Sequence of chain 1.A:
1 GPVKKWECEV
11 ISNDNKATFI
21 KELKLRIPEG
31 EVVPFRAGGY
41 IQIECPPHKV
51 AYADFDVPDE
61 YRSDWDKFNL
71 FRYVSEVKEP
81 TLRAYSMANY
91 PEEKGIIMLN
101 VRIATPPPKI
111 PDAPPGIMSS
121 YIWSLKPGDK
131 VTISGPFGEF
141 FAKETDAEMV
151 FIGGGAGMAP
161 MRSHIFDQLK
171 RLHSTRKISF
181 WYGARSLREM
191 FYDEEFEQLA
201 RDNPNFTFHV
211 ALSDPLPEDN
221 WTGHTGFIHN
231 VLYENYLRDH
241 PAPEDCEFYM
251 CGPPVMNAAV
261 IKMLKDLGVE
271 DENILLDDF

A small-molecule ligand and the protein it binds are described below.
Small molecule (SMILES): CC(=O)Nc1c(F)cccc1F

Binding-site contacts:
Ligand atom F1 contacts residue PRO253 of chain 1.A at 3.1 Å.
Ligand atom C7 contacts residue ALA184 of chain 1.A at 4.0 Å (hydrophobic).
Ligand atom C6 contacts residue GLY183 of chain 1.A at 4.1 Å.
Ligand atom F2 contacts residue SER213 of chain 1.A at 3.1 Å.
Ligand atom F2 contacts residue PHE227 of chain 1.A at 3.0 Å.
Ligand atom C2 contacts residue PHE227 of chain 1.A at 3.5 Å (hydrophobic).
Ligand atom C7 contacts residue SER213 of chain 1.A at 3.4 Å.
Ligand atom O1 contacts residue PHE227 of chain 1.A at 4.0 Å.
Ligand atom C5 contacts residue GLY183 of chain 1.A at 4.2 Å.
Ligand atom C4 contacts residue MET256 of chain 1.A at 3.8 Å (hydrophobic).
Ligand atom C1 contacts residue VAL255 of chain 1.A at 3.9 Å (hydrophobic).
Ligand atom C5 contacts residue PRO253 of chain 1.A at 4.1 Å (hydrophobic).
Ligand atom C3 contacts residue PHE227 of chain 1.A at 4.2 Å (hydrophobic).
Ligand atom C1 contacts residue MET256 of chain 1.A at 4.4 Å (hydrophobic).
Ligand atom O1 contacts residue MET256 of chain 1.A at 3.8 Å.
Ligand atom C1 contacts residue PHE227 of chain 1.A at 3.7 Å (hydrophobic).
Ligand atom F1 contacts residue MET256 of chain 1.A at 3.4 Å.
Ligand atom C7 contacts residue ARG185 of chain 1.A at 4.1 Å.
Ligand atom O1 contacts residue ILE228 of chain 1.A at 4.5 Å.
Ligand atom C4 contacts residue PRO253 of chain 1.A at 4.0 Å (hydrophobic).
Ligand atom C8 contacts residue PHE227 of chain 1.A at 4.0 Å (hydrophobic).
Ligand atom C5 contacts residue MET256 of chain 1.A at 3.8 Å (hydrophobic).
Ligand atom C2 contacts residue MET256 of chain 1.A at 4.4 Å (hydrophobic).
Ligand atom C6 contacts residue ARG185 of chain 1.A at 4.0 Å.
Ligand atom F1 contacts residue VAL255 of chain 1.A at 3.7 Å.
Ligand atom C6 contacts residue ALA184 of chain 1.A at 3.9 Å (hydrophobic).
Ligand atom N1 contacts residue PHE227 of chain 1.A at 3.5 Å.
Ligand atom N1 contacts residue VAL255 of chain 1.A at 3.9 Å.
Ligand atom C8 contacts residue SER213 of chain 1.A at 3.8 Å.
Ligand atom C2 contacts residue VAL255 of chain 1.A at 4.1 Å (hydrophobic).